Binding-site contacts:
Ligand atom CD1 contacts residue GLU13 of chain 1.B at 3.4 Å.
Ligand atom CD1 contacts residue SER173 of chain 1.B at 4.0 Å.
Ligand atom N contacts residue PRO88 of chain 1.B at 2.9 Å (h-bond).
Ligand atom OXT contacts residue ARG95 of chain 1.B at 2.7 Å (salt-bridge).
Ligand atom C contacts residue ARG95 of chain 1.B at 3.3 Å.
Ligand atom OD2 contacts residue THR142 of chain 1.B at 2.6 Å (h-bond).
Ligand atom OXT contacts residue SER141 of chain 1.B at 2.9 Å (h-bond).
Ligand atom CD1 contacts residue TYR61 of chain 1.B at 3.5 Å (hydrophobic).
Ligand atom CG1 contacts residue GLU190 of chain 1.B at 4.0 Å.
Ligand atom OXT contacts residue GLY140 of chain 1.B at 3.8 Å.
Ligand atom OXT contacts residue THR90 of chain 1.B at 4.2 Å.
Ligand atom CA contacts residue THR90 of chain 1.B at 3.2 Å.
Ligand atom O contacts residue THR90 of chain 1.B at 3.0 Å (h-bond).
Ligand atom OD1 contacts residue SER141 of chain 1.B at 3.0 Å (h-bond).
Ligand atom N contacts residue TYR216 of chain 1.B at 3.9 Å.
Ligand atom CA contacts residue GLU190 of chain 1.B at 3.4 Å.
Ligand atom C contacts residue THR90 of chain 1.B at 3.3 Å.
Ligand atom O contacts residue LEU89 of chain 1.B at 3.8 Å.
Ligand atom O contacts residue PRO88 of chain 1.B at 3.4 Å (h-bond).
Ligand atom C contacts residue SER141 of chain 1.B at 3.4 Å.
Ligand atom CD2 contacts residue TYR61 of chain 1.B at 3.6 Å (hydrophobic).
Ligand atom CA contacts residue SER141 of chain 1.B at 3.4 Å.
Ligand atom CB contacts residue GLU190 of chain 1.B at 4.0 Å.
Ligand atom CD2 contacts residue VAL137 of chain 1.B at 3.9 Å (hydrophobic).
Ligand atom OD1 contacts residue GLY140 of chain 1.B at 3.3 Å.
Ligand atom OD2 contacts residue GLU190 of chain 1.B at 3.7 Å.
Ligand atom CG1 contacts residue SER141 of chain 1.B at 4.2 Å.
Ligand atom CD contacts residue TYR61 of chain 1.B at 3.7 Å (hydrophobic).
Ligand atom N contacts residue THR90 of chain 1.B at 3.1 Å (h-bond).
Ligand atom CG2 contacts residue TYR61 of chain 1.B at 3.4 Å (hydrophobic).
Ligand atom CB1 contacts residue GLU190 of chain 1.B at 3.6 Å.
Ligand atom O contacts residue TYR61 of chain 1.B at 3.7 Å.
Ligand atom CD contacts residue PRO88 of chain 1.B at 3.2 Å (hydrophobic).
Ligand atom CA contacts residue PRO88 of chain 1.B at 4.2 Å (hydrophobic).
Ligand atom N contacts residue GLU190 of chain 1.B at 2.8 Å (salt-bridge).
Ligand atom OD1 contacts residue THR142 of chain 1.B at 3.0 Å (h-bond).
Ligand atom CG1 contacts residue THR142 of chain 1.B at 3.3 Å.
Ligand atom CG contacts residue TYR61 of chain 1.B at 3.5 Å (hydrophobic).
Ligand atom CD contacts residue GLU190 of chain 1.B at 3.4 Å.
Ligand atom O contacts residue ARG95 of chain 1.B at 2.8 Å (salt-bridge).

The small molecule below binds the protein below.
Small molecule (SMILES): C=C(C)[C@H]1CN[C@H](C(=O)O)[C@H]1CC(=O)O

Sequence of chain 1.B:
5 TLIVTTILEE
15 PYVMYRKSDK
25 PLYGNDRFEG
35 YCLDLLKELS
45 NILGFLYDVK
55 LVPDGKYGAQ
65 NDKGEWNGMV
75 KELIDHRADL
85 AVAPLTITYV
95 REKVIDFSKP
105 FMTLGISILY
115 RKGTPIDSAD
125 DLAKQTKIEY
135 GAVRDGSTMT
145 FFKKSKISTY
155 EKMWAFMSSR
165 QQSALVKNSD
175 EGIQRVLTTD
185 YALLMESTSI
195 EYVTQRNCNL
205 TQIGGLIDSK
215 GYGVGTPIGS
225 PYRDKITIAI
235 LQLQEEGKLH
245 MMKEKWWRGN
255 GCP